Sequence of chain 1.F:
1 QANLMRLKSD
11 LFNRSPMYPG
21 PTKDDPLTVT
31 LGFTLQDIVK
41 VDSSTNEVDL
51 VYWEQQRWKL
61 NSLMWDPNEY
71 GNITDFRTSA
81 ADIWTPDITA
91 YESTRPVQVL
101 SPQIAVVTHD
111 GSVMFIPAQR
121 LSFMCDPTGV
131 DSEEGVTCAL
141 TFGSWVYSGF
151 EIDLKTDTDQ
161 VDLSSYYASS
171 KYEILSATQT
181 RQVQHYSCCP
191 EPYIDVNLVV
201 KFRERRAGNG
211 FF

This small molecule binds to this protein.
Small molecule (SMILES): NCCc1c[nH]c2ccc(O)cc12

Sequence of chain 1.J:
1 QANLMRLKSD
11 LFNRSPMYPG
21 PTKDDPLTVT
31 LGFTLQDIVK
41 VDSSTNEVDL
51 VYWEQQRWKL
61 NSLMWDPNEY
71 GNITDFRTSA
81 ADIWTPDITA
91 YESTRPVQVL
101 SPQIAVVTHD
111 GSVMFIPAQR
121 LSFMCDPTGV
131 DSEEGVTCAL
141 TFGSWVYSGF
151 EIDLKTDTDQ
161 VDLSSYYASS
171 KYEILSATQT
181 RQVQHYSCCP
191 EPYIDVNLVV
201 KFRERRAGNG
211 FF

Binding-site contacts:
Ligand atom CH2 contacts residue ILE104 of chain 1.F at 3.7 Å (hydrophobic).
Ligand atom OH contacts residue ILE104 of chain 1.F at 2.7 Å (h-bond).
Ligand atom NE1 contacts residue CYS189 of chain 1.J at 3.6 Å.
Ligand atom CA contacts residue TRP145 of chain 1.J at 3.8 Å (hydrophobic).
Ligand atom CG contacts residue CYS188 of chain 1.J at 3.8 Å (hydrophobic).
Ligand atom CZ2 contacts residue MET114 of chain 1.F at 3.5 Å (hydrophobic).
Ligand atom CZ3 contacts residue VAL146 of chain 1.J at 3.6 Å (hydrophobic).
Ligand atom NE1 contacts residue TYR193 of chain 1.J at 2.8 Å (h-bond).
Ligand atom CE2 contacts residue TRP145 of chain 1.J at 3.6 Å (hydrophobic).
Ligand atom CH2 contacts residue VAL106 of chain 1.F at 3.8 Å (hydrophobic).
Ligand atom CD1 contacts residue TYR193 of chain 1.J at 3.6 Å (hydrophobic).
Ligand atom OH contacts residue PHE115 of chain 1.F at 3.8 Å.
Ligand atom CZ2 contacts residue VAL146 of chain 1.J at 3.6 Å (hydrophobic).
Ligand atom CH2 contacts residue VAL146 of chain 1.J at 3.4 Å (hydrophobic).
Ligand atom CE2 contacts residue VAL146 of chain 1.J at 3.8 Å (hydrophobic).
Ligand atom CZ3 contacts residue ILE116 of chain 1.F at 3.7 Å (hydrophobic).
Ligand atom CE2 contacts residue MET114 of chain 1.F at 3.8 Å (hydrophobic).
Ligand atom CA contacts residue TRP53 of chain 1.F at 3.8 Å (hydrophobic).
Ligand atom CZ3 contacts residue ILE104 of chain 1.F at 3.6 Å (hydrophobic).
Ligand atom CD2 contacts residue TRP145 of chain 1.J at 3.4 Å (hydrophobic).
Ligand atom OH contacts residue ILE116 of chain 1.F at 3.0 Å (h-bond).
Ligand atom NZ contacts residue TYR91 of chain 1.J at 2.8 Å (h-bond).
Ligand atom OH contacts residue VAL146 of chain 1.J at 3.9 Å.
Ligand atom CG contacts residue ILE116 of chain 1.F at 4.0 Å (hydrophobic).
Ligand atom CZ2 contacts residue VAL106 of chain 1.F at 3.6 Å (hydrophobic).
Ligand atom CE3 contacts residue TRP145 of chain 1.J at 3.6 Å (hydrophobic).
Ligand atom CG contacts residue TRP145 of chain 1.J at 3.4 Å (hydrophobic).
Ligand atom CE2 contacts residue TYR193 of chain 1.J at 3.9 Å (hydrophobic).
Ligand atom CB contacts residue ILE116 of chain 1.F at 4.1 Å (hydrophobic).
Ligand atom CA contacts residue TYR91 of chain 1.J at 3.9 Å (hydrophobic).
Ligand atom CB contacts residue TRP145 of chain 1.J at 4.0 Å (hydrophobic).
Ligand atom CE3 contacts residue ILE116 of chain 1.F at 3.5 Å (hydrophobic).
Ligand atom CD1 contacts residue CYS189 of chain 1.J at 3.6 Å (hydrophobic).
Ligand atom NE1 contacts residue CYS188 of chain 1.J at 3.9 Å.
Ligand atom CD1 contacts residue TRP145 of chain 1.J at 3.5 Å (hydrophobic).
Ligand atom CD1 contacts residue CYS188 of chain 1.J at 3.3 Å (hydrophobic).
Ligand atom NZ contacts residue TRP145 of chain 1.J at 2.7 Å (h-bond).
Ligand atom CD2 contacts residue ILE116 of chain 1.F at 3.9 Å (hydrophobic).
Ligand atom CH2 contacts residue MET114 of chain 1.F at 3.9 Å (hydrophobic).
Ligand atom NE1 contacts residue TRP145 of chain 1.J at 3.7 Å.